Sequence of chain 1.L:
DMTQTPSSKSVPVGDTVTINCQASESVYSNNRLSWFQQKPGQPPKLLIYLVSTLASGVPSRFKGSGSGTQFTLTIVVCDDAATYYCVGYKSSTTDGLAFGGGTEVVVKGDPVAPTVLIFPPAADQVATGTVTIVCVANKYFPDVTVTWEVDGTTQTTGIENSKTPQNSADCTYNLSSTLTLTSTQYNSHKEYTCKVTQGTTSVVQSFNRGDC

Binding-site contacts:
Ligand atom O5 contacts residue ASN99 of chain 1.K at 2.4 Å (h-bond).
Ligand atom C7 contacts residue ASN99 of chain 1.K at 3.1 Å.
Ligand atom C8 contacts residue ASN99 of chain 1.K at 4.3 Å.
Ligand atom N2 contacts residue TYR49 of chain 1.L at 4.1 Å.
Ligand atom C7 contacts residue TYR49 of chain 1.L at 3.5 Å (hydrophobic).
Ligand atom C2 contacts residue ASN99 of chain 1.K at 2.5 Å.
Ligand atom C3 contacts residue TYR49 of chain 1.L at 4.2 Å (hydrophobic).
Ligand atom C8 contacts residue TYR49 of chain 1.L at 3.9 Å (hydrophobic).
Ligand atom O7 contacts residue THR102 of chain 1.K at 3.4 Å.
Ligand atom C4 contacts residue ASN99 of chain 1.K at 4.2 Å.
Ligand atom N2 contacts residue ASN99 of chain 1.K at 2.9 Å (h-bond).
Ligand atom O7 contacts residue TYR49 of chain 1.L at 3.1 Å.
Ligand atom C1 contacts residue ASN99 of chain 1.K at 1.4 Å.
Ligand atom C8 contacts residue ASP107 of chain 1.K at 4.2 Å.
Ligand atom C3 contacts residue ASN99 of chain 1.K at 3.8 Å.
Ligand atom C5 contacts residue ASN99 of chain 1.K at 3.7 Å.
Ligand atom C1 contacts residue THR98 of chain 1.K at 4.1 Å.
Ligand atom C8 contacts residue LEU46 of chain 1.L at 3.8 Å (hydrophobic).
Ligand atom C8 contacts residue GLY105 of chain 1.K at 4.0 Å.
Ligand atom O3 contacts residue TYR49 of chain 1.L at 3.5 Å (h-bond).
Ligand atom O7 contacts residue ASN99 of chain 1.K at 2.9 Å (h-bond).
Ligand atom C2 contacts residue TYR49 of chain 1.L at 3.8 Å (hydrophobic).

Sequence of chain 1.K:
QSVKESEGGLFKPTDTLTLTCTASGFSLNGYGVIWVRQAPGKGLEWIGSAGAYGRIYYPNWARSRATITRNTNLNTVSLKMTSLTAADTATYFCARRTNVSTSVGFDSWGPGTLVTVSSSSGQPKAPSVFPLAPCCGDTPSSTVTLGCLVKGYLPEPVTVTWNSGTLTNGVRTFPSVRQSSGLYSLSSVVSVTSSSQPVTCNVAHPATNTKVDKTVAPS

A small-molecule ligand and the protein it binds are described below.
Small molecule (SMILES): CC(=O)N[C@@H]1[C@@H](O)[C@H](O)[C@@H](CO)O[C@H]1O